Sequence of chain 1.F:
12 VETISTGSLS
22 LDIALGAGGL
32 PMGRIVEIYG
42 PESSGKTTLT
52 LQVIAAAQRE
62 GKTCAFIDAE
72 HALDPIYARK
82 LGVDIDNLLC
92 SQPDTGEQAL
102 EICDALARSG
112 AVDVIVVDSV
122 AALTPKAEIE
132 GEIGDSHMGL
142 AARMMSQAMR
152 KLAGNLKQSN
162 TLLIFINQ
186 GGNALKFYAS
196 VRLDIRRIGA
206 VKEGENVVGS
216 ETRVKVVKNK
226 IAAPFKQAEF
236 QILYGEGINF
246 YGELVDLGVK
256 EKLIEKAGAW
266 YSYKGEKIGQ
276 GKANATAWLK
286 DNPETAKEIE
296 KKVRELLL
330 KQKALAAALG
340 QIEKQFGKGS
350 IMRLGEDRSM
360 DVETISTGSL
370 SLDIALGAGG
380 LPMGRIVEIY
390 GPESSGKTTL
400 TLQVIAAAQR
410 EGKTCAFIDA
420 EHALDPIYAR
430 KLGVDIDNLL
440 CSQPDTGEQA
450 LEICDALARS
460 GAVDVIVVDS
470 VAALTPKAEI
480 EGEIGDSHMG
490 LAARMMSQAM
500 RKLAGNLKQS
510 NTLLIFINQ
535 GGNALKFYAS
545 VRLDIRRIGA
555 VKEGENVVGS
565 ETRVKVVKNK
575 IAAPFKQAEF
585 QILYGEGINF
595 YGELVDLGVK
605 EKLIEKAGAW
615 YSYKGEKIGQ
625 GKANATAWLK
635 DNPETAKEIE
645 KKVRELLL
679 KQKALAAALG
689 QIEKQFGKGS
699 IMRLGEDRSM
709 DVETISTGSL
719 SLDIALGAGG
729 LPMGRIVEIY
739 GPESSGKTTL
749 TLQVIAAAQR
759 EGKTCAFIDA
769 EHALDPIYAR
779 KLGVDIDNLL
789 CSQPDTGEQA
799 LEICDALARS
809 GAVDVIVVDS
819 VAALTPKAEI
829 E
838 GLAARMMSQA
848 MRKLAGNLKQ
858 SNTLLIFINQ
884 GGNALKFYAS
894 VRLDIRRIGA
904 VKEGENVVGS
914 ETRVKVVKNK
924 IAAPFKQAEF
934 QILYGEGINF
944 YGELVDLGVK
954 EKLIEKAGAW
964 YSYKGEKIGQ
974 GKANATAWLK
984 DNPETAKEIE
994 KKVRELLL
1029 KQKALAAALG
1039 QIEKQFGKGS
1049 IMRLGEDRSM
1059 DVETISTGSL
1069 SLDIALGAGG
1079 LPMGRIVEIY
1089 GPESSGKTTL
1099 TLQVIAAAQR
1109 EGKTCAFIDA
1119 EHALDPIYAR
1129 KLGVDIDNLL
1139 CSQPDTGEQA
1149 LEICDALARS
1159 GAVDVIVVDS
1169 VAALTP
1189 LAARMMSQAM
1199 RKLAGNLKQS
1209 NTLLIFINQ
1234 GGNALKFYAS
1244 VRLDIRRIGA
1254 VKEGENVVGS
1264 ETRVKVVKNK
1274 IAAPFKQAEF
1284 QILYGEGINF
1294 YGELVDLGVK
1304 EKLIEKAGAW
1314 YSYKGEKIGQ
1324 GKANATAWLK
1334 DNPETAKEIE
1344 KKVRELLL

The protein below binds the small molecule below.
Small molecule (SMILES): Nc1ncnc2c1ncn2[C@@H]1O[C@H](CO[P](=O)(O)O[P](=O)(O)NP(=O)(O)O)[C@@H](O)[C@H]1O

Binding-site contacts:
Ligand atom N3 contacts residue TYR588 of chain 1.F at 3.8 Å.
Ligand atom O2G contacts residue GLU392 of chain 1.F at 3.7 Å.
Ligand atom N7 contacts residue TYR427 of chain 1.F at 4.2 Å.
Ligand atom O3A contacts residue GLY395 of chain 1.F at 4.1 Å.
Ligand atom O2A contacts residue THR397 of chain 1.F at 3.2 Å.
Ligand atom O2G contacts residue SER393 of chain 1.F at 3.5 Å (h-bond).
Ligand atom C4 contacts residue TYR427 of chain 1.F at 4.0 Å (hydrophobic).
Ligand atom O5' contacts residue GLY395 of chain 1.F at 3.8 Å.
Ligand atom O1B contacts residue SER393 of chain 1.F at 2.8 Å (h-bond).
Ligand atom O1B contacts residue GLU392 of chain 1.F at 3.8 Å.
Ligand atom O1G contacts residue GLU420 of chain 1.F at 3.6 Å (salt-bridge).
Ligand atom O1G contacts residue LYS396 of chain 1.F at 3.7 Å.
Ligand atom O2B contacts residue LYS396 of chain 1.F at 3.1 Å (salt-bridge).
Ligand atom N3B contacts residue SER393 of chain 1.F at 4.2 Å.
Ligand atom O1B contacts residue LYS396 of chain 1.F at 2.8 Å (salt-bridge).
Ligand atom O1A contacts residue THR397 of chain 1.F at 3.2 Å.
Ligand atom C5 contacts residue TYR427 of chain 1.F at 4.1 Å (hydrophobic).
Ligand atom N3 contacts residue GLY589 of chain 1.F at 3.9 Å.
Ligand atom C2 contacts residue TYR588 of chain 1.F at 3.8 Å (hydrophobic).
Ligand atom N9 contacts residue TYR427 of chain 1.F at 4.1 Å.
Ligand atom PB contacts residue LYS396 of chain 1.F at 3.4 Å.
Ligand atom PB contacts residue THR397 of chain 1.F at 4.2 Å.
Ligand atom O4' contacts residue THR398 of chain 1.F at 3.6 Å.
Ligand atom O2G contacts residue LYS396 of chain 1.F at 4.1 Å.
Ligand atom C5' contacts residue THR398 of chain 1.F at 4.2 Å.
Ligand atom O3A contacts residue THR397 of chain 1.F at 3.2 Å (h-bond).
Ligand atom C1' contacts residue THR398 of chain 1.F at 4.2 Å.
Ligand atom O1B contacts residue SER394 of chain 1.F at 3.7 Å.
Ligand atom C1' contacts residue TYR427 of chain 1.F at 4.0 Å (hydrophobic).
Ligand atom C2 contacts residue GLY589 of chain 1.F at 3.7 Å.
Ligand atom N6 contacts residue ASP424 of chain 1.F at 3.5 Å (salt-bridge).
Ligand atom PB contacts residue SER393 of chain 1.F at 4.0 Å.
Ligand atom O5' contacts residue SER393 of chain 1.F at 3.9 Å.
Ligand atom O1A contacts residue GLY395 of chain 1.F at 3.5 Å (h-bond).
Ligand atom C5' contacts residue GLY395 of chain 1.F at 3.6 Å.
Ligand atom O3A contacts residue LYS396 of chain 1.F at 3.8 Å.
Ligand atom PA contacts residue THR397 of chain 1.F at 3.4 Å.
Ligand atom O1A contacts residue LYS396 of chain 1.F at 4.2 Å.
Ligand atom O2B contacts residue THR397 of chain 1.F at 3.5 Å.
Ligand atom O1A contacts residue THR398 of chain 1.F at 2.9 Å (h-bond).